Binding-site contacts:
Ligand atom O3' contacts residue ASN564 of chain 1.A at 3.4 Å (h-bond).
Ligand atom O2A contacts residue ASP411 of chain 1.A at 3.4 Å (salt-bridge).
Ligand atom O1B contacts residue SER414 of chain 1.A at 3.5 Å.
Ligand atom O1G contacts residue LEU412 of chain 1.A at 3.5 Å (h-bond).
Ligand atom PB contacts residue CA1 of chain 1.E at 3.3 Å.
Ligand atom O4' contacts residue THR622 of chain 1.A at 3.6 Å.
Ligand atom O2B contacts residue LEU412 of chain 1.A at 3.2 Å (h-bond).
Ligand atom PA contacts residue CA1 of chain 1.E at 3.6 Å.
Ligand atom O2G contacts residue SER414 of chain 1.A at 2.8 Å (h-bond).
Ligand atom O2G contacts residue THR413 of chain 1.A at 3.7 Å.
Ligand atom C2' contacts residue ASN564 of chain 1.A at 3.8 Å.
Ligand atom C3' contacts residue ASN564 of chain 1.A at 3.7 Å.
Ligand atom O2B contacts residue ASP623 of chain 1.A at 3.0 Å (salt-bridge).
Ligand atom PG contacts residue CA1 of chain 1.E at 3.5 Å.
Ligand atom PB contacts residue SER414 of chain 1.A at 3.7 Å.
Ligand atom O1A contacts residue LYS560 of chain 1.A at 3.2 Å (salt-bridge).
Ligand atom O3A contacts residue CA1 of chain 1.E at 3.7 Å.
Ligand atom O2A contacts residue CA1 of chain 1.E at 2.5 Å.
Ligand atom PG contacts residue ARG482 of chain 1.A at 3.6 Å.
Ligand atom O3' contacts residue TYR416 of chain 1.A at 3.0 Å (h-bond).
Ligand atom O3G contacts residue ARG482 of chain 1.A at 2.7 Å (salt-bridge).
Ligand atom O2B contacts residue LEU415 of chain 1.A at 3.1 Å (h-bond).
Ligand atom PA contacts residue LYS560 of chain 1.A at 3.8 Å.
Ligand atom O1B contacts residue LEU415 of chain 1.A at 3.6 Å (h-bond).
Ligand atom O3G contacts residue LYS560 of chain 1.A at 3.4 Å (salt-bridge).
Ligand atom O1B contacts residue ASN564 of chain 1.A at 3.4 Å (h-bond).
Ligand atom PG contacts residue SER414 of chain 1.A at 3.6 Å.
Ligand atom O1G contacts residue ASP411 of chain 1.A at 3.1 Å (salt-bridge).
Ligand atom O2B contacts residue SER414 of chain 1.A at 3.4 Å (h-bond).
Ligand atom O3B contacts residue LYS560 of chain 1.A at 3.4 Å.
Ligand atom O2A contacts residue ASP623 of chain 1.A at 3.0 Å (salt-bridge).
Ligand atom C2' contacts residue TYR416 of chain 1.A at 3.6 Å (hydrophobic).
Ligand atom O2G contacts residue ARG482 of chain 1.A at 2.9 Å (salt-bridge).
Ligand atom O1G contacts residue CA1 of chain 1.E at 2.2 Å.
Ligand atom O3B contacts residue SER414 of chain 1.A at 3.5 Å (h-bond).
Ligand atom C5' contacts residue ASP623 of chain 1.A at 3.4 Å.
Ligand atom O2B contacts residue CA1 of chain 1.E at 2.2 Å.
Ligand atom O3' contacts residue LEU415 of chain 1.A at 3.5 Å (h-bond).
Ligand atom O3A contacts residue LYS560 of chain 1.A at 3.1 Å.
Ligand atom O2A contacts residue CA1 of chain 1.F at 2.6 Å.

Sequence of chain 1.A:
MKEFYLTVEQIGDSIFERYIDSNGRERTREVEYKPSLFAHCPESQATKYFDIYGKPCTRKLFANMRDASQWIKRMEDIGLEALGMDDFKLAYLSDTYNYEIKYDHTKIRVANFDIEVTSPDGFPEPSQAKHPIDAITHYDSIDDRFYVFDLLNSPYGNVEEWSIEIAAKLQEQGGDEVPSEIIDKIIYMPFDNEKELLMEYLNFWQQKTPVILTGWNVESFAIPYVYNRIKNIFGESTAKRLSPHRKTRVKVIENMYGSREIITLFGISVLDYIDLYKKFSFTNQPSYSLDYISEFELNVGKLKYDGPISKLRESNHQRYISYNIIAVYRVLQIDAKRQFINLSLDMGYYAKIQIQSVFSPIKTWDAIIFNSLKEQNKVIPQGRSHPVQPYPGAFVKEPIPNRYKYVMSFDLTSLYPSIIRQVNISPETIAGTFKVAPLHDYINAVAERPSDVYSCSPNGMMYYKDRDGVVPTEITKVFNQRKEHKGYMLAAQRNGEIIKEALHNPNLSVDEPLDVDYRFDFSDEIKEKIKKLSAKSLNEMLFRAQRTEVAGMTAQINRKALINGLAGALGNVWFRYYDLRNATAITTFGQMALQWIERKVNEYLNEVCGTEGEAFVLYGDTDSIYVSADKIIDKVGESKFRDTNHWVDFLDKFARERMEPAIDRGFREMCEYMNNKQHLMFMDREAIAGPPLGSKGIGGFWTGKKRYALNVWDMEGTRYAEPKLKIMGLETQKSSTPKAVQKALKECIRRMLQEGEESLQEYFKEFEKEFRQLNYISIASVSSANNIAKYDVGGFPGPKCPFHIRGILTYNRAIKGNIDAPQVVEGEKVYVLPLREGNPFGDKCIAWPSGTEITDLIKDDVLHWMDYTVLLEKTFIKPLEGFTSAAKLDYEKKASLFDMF

The protein below binds the small molecule below.
Small molecule (SMILES): Nc1ncnc2c1ncn2[C@H]1C[C@H](O)[C@@H](CO[P](=O)(O)O[P](=O)(O)OP(=O)(O)O)O1